Sequence of chain 1.A:
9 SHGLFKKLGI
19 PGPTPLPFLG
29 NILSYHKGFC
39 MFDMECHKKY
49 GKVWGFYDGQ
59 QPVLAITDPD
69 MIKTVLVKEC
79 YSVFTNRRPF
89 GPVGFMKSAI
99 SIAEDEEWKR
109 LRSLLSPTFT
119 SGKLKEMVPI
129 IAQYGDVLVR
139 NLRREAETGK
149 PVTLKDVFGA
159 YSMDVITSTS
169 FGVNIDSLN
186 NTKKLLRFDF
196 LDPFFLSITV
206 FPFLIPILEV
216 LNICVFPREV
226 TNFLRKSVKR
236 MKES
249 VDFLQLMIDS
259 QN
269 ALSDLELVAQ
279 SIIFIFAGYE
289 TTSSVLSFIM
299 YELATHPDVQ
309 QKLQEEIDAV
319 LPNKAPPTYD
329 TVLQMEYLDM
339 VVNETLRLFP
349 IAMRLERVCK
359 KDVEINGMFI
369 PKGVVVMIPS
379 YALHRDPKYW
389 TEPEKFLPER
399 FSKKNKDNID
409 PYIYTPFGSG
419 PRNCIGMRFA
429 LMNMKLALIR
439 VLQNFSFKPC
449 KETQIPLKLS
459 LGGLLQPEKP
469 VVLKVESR

This small molecule binds to this protein.
Small molecule (SMILES): CC(C)(C)OC(=O)N[C@@H](CS[C@@H](Cc1ccccc1)C(=O)NCCc1cccnc1)Cc1cccc2ccccc12

Binding-site contacts:
Ligand atom N08 contacts residue PHE88 of chain 1.A at 3.7 Å.
Ligand atom C16 contacts residue ILE349 of chain 1.A at 3.2 Å (hydrophobic).
Ligand atom O05 contacts residue PHE195 of chain 1.A at 3.9 Å.
Ligand atom O07 contacts residue PHE193 of chain 1.A at 3.0 Å.
Ligand atom C35 contacts residue PHE221 of chain 1.A at 3.7 Å (hydrophobic).
Ligand atom C31 contacts residue PHE88 of chain 1.A at 3.5 Å (hydrophobic).
Ligand atom N22 contacts residue SER99 of chain 1.A at 3.9 Å.
Ligand atom C39 contacts residue PHE284 of chain 1.A at 3.5 Å (hydrophobic).
Ligand atom O21 contacts residue HEM1 of chain 1.C at 3.8 Å.
Ligand atom C01 contacts residue PHE195 of chain 1.A at 3.7 Å (hydrophobic).
Ligand atom C40 contacts residue PHE284 of chain 1.A at 3.3 Å (hydrophobic).
Ligand atom C35 contacts residue ILE100 of chain 1.A at 3.3 Å (hydrophobic).
Ligand atom C29 contacts residue THR289 of chain 1.A at 3.5 Å.
Ligand atom C17 contacts residue ILE349 of chain 1.A at 3.6 Å (hydrophobic).
Ligand atom C36 contacts residue MET94 of chain 1.A at 3.4 Å (hydrophobic).
Ligand atom C28 contacts residue THR289 of chain 1.A at 3.4 Å.
Ligand atom C20 contacts residue SER99 of chain 1.A at 3.9 Å.
Ligand atom C16 contacts residue ALA350 of chain 1.A at 3.7 Å (hydrophobic).
Ligand atom C23 contacts residue SER99 of chain 1.A at 3.4 Å.
Ligand atom C40 contacts residue PHE193 of chain 1.A at 3.6 Å (hydrophobic).
Ligand atom C18 contacts residue ALA350 of chain 1.A at 3.7 Å (hydrophobic).
Ligand atom C04 contacts residue PHE195 of chain 1.A at 3.5 Å (hydrophobic).
Ligand atom C17 contacts residue ALA350 of chain 1.A at 3.1 Å (hydrophobic).
Ligand atom O21 contacts residue ARG85 of chain 1.A at 3.8 Å.
Ligand atom C35 contacts residue ILE281 of chain 1.A at 3.6 Å (hydrophobic).
Ligand atom C01 contacts residue PHE193 of chain 1.A at 3.9 Å (hydrophobic).
Ligand atom C26 contacts residue ALA285 of chain 1.A at 3.6 Å (hydrophobic).
Ligand atom C23 contacts residue ILE281 of chain 1.A at 3.8 Å (hydrophobic).
Ligand atom O21 contacts residue SER99 of chain 1.A at 3.0 Å.
Ligand atom C26 contacts residue HEM1 of chain 1.C at 3.2 Å.
Ligand atom C18 contacts residue ARG352 of chain 1.A at 3.4 Å.
Ligand atom C30 contacts residue PHE284 of chain 1.A at 3.5 Å (hydrophobic).
Ligand atom C25 contacts residue ALA285 of chain 1.A at 3.6 Å (hydrophobic).
Ligand atom C41 contacts residue PHE193 of chain 1.A at 3.1 Å (hydrophobic).
Ligand atom C37 contacts residue ILE281 of chain 1.A at 3.7 Å (hydrophobic).
Ligand atom C06 contacts residue PHE193 of chain 1.A at 3.5 Å (hydrophobic).
Ligand atom C36 contacts residue ILE281 of chain 1.A at 3.3 Å (hydrophobic).
Ligand atom C34 contacts residue ILE100 of chain 1.A at 3.6 Å (hydrophobic).
Ligand atom C34 contacts residue PHE221 of chain 1.A at 3.8 Å (hydrophobic).
Ligand atom N27 contacts residue HEM1 of chain 1.C at 2.8 Å.